This small molecule binds to this protein.
Small molecule (SMILES): CC(=O)N[C@@H]1[C@@H](O)[C@H](O)[C@@H](CO)O[C@H]1O

Sequence of chain 1.A:
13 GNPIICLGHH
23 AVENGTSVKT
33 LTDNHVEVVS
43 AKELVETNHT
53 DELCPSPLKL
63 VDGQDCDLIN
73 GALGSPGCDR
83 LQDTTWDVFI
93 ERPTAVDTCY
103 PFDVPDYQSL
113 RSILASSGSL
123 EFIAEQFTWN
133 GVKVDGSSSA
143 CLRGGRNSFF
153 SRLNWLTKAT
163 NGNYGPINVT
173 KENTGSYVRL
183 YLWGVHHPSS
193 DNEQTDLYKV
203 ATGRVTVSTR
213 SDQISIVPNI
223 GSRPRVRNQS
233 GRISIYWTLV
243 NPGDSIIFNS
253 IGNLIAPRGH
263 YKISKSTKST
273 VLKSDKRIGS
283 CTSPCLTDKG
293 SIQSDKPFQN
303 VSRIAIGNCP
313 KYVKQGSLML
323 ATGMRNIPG

Sequence of chain 1.K:
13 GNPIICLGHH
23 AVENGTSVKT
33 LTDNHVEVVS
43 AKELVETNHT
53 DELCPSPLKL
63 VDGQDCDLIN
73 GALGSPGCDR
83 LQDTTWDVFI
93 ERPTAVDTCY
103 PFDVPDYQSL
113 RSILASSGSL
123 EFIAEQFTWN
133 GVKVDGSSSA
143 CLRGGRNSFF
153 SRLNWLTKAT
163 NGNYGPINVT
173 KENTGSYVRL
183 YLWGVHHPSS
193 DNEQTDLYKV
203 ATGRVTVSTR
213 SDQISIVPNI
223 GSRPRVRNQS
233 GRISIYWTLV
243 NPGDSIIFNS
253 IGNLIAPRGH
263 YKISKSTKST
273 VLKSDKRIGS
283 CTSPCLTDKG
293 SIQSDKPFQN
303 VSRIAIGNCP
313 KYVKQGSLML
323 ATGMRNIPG

Binding-site contacts:
Ligand atom C3 contacts residue SER224 of chain 1.K at 4.2 Å.
Ligand atom O6 contacts residue ASN170 of chain 1.A at 4.5 Å.
Ligand atom C6 contacts residue ASN170 of chain 1.A at 4.1 Å.
Ligand atom C7 contacts residue ASN170 of chain 1.A at 3.6 Å.
Ligand atom C1 contacts residue ASN170 of chain 1.A at 1.4 Å.
Ligand atom O7 contacts residue THR172 of chain 1.A at 4.0 Å.
Ligand atom C2 contacts residue ASN170 of chain 1.A at 2.7 Å.
Ligand atom O3 contacts residue SER224 of chain 1.K at 3.9 Å.
Ligand atom N2 contacts residue ASN170 of chain 1.A at 3.5 Å (h-bond).
Ligand atom C5 contacts residue ASN170 of chain 1.A at 3.3 Å.
Ligand atom C4 contacts residue ASN170 of chain 1.A at 4.0 Å.
Ligand atom C8 contacts residue THR172 of chain 1.A at 3.5 Å.
Ligand atom O3 contacts residue ARG227 of chain 1.K at 4.3 Å.
Ligand atom C3 contacts residue ASN170 of chain 1.A at 3.9 Å.
Ligand atom O6 contacts residue SER224 of chain 1.K at 4.3 Å.
Ligand atom C2 contacts residue SER224 of chain 1.K at 4.0 Å.
Ligand atom O5 contacts residue ASN170 of chain 1.A at 1.9 Å (h-bond).
Ligand atom O7 contacts residue ASN170 of chain 1.A at 2.8 Å (h-bond).
Ligand atom C7 contacts residue THR172 of chain 1.A at 4.3 Å.
Ligand atom C4 contacts residue SER224 of chain 1.K at 3.9 Å.